A small-molecule ligand and the protein it binds are described below.
Small molecule (SMILES): Cc1[nH]c(-c2ccccc2Oc2ccc(Cl)cc2)cc1C(N)=O

Binding-site contacts:
Ligand atom C3 contacts residue PRO27 of chain 1.A at 3.5 Å (hydrophobic).
Ligand atom C13 contacts residue TRP26 of chain 1.A at 4.3 Å (hydrophobic).
Ligand atom C11 contacts residue VAL32 of chain 1.A at 4.2 Å (hydrophobic).
Ligand atom C17 contacts residue ASN85 of chain 1.A at 3.6 Å.
Ligand atom CL1 contacts residue GLU90 of chain 1.A at 3.5 Å.
Ligand atom C5 contacts residue TRP26 of chain 1.A at 3.5 Å (hydrophobic).
Ligand atom N20 contacts residue LEU39 of chain 1.A at 4.3 Å.
Ligand atom C16 contacts residue VAL91 of chain 1.A at 4.1 Å (hydrophobic).
Ligand atom C1 contacts residue TRP26 of chain 1.A at 4.0 Å (hydrophobic).
Ligand atom C7 contacts residue PRO27 of chain 1.A at 3.9 Å (hydrophobic).
Ligand atom C10 contacts residue PRO27 of chain 1.A at 4.1 Å (hydrophobic).
Ligand atom C17 contacts residue VAL91 of chain 1.A at 4.0 Å (hydrophobic).
Ligand atom O21 contacts residue ASN85 of chain 1.A at 2.9 Å (h-bond).
Ligand atom C18 contacts residue PRO27 of chain 1.A at 3.6 Å (hydrophobic).
Ligand atom C16 contacts residue PRO27 of chain 1.A at 3.7 Å (hydrophobic).
Ligand atom C16 contacts residue VAL32 of chain 1.A at 3.7 Å (hydrophobic).
Ligand atom C8 contacts residue HIS89 of chain 1.A at 3.6 Å.
Ligand atom C2 contacts residue TRP26 of chain 1.A at 3.6 Å (hydrophobic).
Ligand atom C18 contacts residue PHE28 of chain 1.A at 3.7 Å (hydrophobic).
Ligand atom N20 contacts residue TYR84 of chain 1.A at 4.2 Å.
Ligand atom CL1 contacts residue VAL91 of chain 1.A at 3.6 Å.
Ligand atom N19 contacts residue PRO27 of chain 1.A at 2.9 Å (h-bond).
Ligand atom O21 contacts residue TYR84 of chain 1.A at 4.3 Å.
Ligand atom C18 contacts residue VAL32 of chain 1.A at 3.7 Å (hydrophobic).
Ligand atom C5 contacts residue PRO27 of chain 1.A at 4.1 Å (hydrophobic).
Ligand atom CL1 contacts residue MET94 of chain 1.A at 4.0 Å.
Ligand atom O21 contacts residue CYS81 of chain 1.A at 4.1 Å.
Ligand atom N19 contacts residue VAL32 of chain 1.A at 4.0 Å.
Ligand atom C14 contacts residue HIS89 of chain 1.A at 4.2 Å.
Ligand atom C7 contacts residue TRP26 of chain 1.A at 3.6 Å (hydrophobic).
Ligand atom N20 contacts residue VAL91 of chain 1.A at 4.0 Å.
Ligand atom C14 contacts residue VAL91 of chain 1.A at 4.0 Å (hydrophobic).
Ligand atom C15 contacts residue PRO27 of chain 1.A at 3.9 Å (hydrophobic).
Ligand atom C7 contacts residue VAL91 of chain 1.A at 4.0 Å (hydrophobic).
Ligand atom C11 contacts residue VAL91 of chain 1.A at 4.0 Å (hydrophobic).
Ligand atom C4 contacts residue TRP26 of chain 1.A at 3.7 Å (hydrophobic).
Ligand atom CL1 contacts residue HIS89 of chain 1.A at 4.2 Å.
Ligand atom C5 contacts residue VAL91 of chain 1.A at 4.3 Å (hydrophobic).
Ligand atom N20 contacts residue ASN85 of chain 1.A at 3.0 Å (h-bond).
Ligand atom O21 contacts residue VAL91 of chain 1.A at 4.1 Å.

Sequence of chain 1.A:
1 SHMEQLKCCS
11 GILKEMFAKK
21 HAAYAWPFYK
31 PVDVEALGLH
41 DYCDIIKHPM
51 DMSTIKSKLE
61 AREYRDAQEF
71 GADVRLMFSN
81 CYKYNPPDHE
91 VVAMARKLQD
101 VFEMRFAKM